Sequence of chain 4.C:
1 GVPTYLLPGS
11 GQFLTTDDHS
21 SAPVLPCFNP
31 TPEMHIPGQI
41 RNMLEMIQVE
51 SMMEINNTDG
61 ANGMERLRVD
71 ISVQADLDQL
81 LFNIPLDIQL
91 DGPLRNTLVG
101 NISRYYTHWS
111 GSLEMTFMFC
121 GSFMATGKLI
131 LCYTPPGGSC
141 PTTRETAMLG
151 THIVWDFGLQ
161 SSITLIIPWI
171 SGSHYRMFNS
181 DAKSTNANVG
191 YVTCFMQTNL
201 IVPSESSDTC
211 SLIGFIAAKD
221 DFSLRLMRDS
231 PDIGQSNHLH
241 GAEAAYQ

Sequence of chain 4.A:
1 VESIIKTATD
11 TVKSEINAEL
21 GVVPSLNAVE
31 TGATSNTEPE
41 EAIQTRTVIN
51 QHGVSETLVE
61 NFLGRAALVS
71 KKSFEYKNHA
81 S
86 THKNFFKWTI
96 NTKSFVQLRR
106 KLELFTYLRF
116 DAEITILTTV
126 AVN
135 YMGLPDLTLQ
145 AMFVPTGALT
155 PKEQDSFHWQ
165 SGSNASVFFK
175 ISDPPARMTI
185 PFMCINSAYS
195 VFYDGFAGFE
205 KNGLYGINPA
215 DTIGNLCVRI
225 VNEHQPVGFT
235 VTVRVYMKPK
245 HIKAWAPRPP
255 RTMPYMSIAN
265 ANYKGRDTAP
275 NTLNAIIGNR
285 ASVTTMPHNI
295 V

Binding-site contacts:
Ligand atom O4 contacts residue ASP232 of chain 4.C at 2.7 Å (salt-bridge).
Ligand atom C10 contacts residue ASN275 of chain 4.A at 3.3 Å.
Ligand atom N5 contacts residue PRO231 of chain 4.C at 2.9 Å (h-bond).
Ligand atom O7 contacts residue ARG270 of chain 4.A at 3.8 Å.
Ligand atom O1B contacts residue ARG104 of chain 4.C at 2.8 Å (salt-bridge).
Ligand atom O3 contacts residue PRO274 of chain 4.A at 3.8 Å.
Ligand atom C4 contacts residue ASP91 of chain 4.C at 3.2 Å.
Ligand atom O3 contacts residue ASP91 of chain 4.C at 4.0 Å.
Ligand atom C5 contacts residue PRO231 of chain 4.C at 3.7 Å (hydrophobic).
Ligand atom C11 contacts residue ILE233 of chain 4.C at 3.8 Å (hydrophobic).
Ligand atom C1 contacts residue ARG104 of chain 4.C at 3.6 Å.
Ligand atom C4 contacts residue ARG104 of chain 4.C at 3.9 Å.
Ligand atom C3 contacts residue PRO274 of chain 4.A at 3.8 Å (hydrophobic).
Ligand atom C3 contacts residue ASP232 of chain 4.C at 4.0 Å.
Ligand atom C4 contacts residue ASN275 of chain 4.A at 3.8 Å.
Ligand atom C3 contacts residue ARG104 of chain 4.C at 3.8 Å.
Ligand atom O4 contacts residue PRO231 of chain 4.C at 3.8 Å.
Ligand atom C4 contacts residue PRO274 of chain 4.A at 4.0 Å (hydrophobic).
Ligand atom C3 contacts residue ARG95 of chain 4.C at 3.9 Å.
Ligand atom O3 contacts residue GLY282 of chain 4.A at 3.4 Å.
Ligand atom O10 contacts residue ASN275 of chain 4.A at 2.9 Å (h-bond).
Ligand atom C11 contacts residue PRO231 of chain 4.C at 3.7 Å (hydrophobic).
Ligand atom O10 contacts residue ARG270 of chain 4.A at 3.3 Å.
Ligand atom C5 contacts residue ASN275 of chain 4.A at 3.6 Å.
Ligand atom N5 contacts residue ASP232 of chain 4.C at 4.1 Å.
Ligand atom O4 contacts residue ASN275 of chain 4.A at 3.0 Å (h-bond).
Ligand atom C3 contacts residue PRO274 of chain 4.A at 4.1 Å (hydrophobic).
Ligand atom C11 contacts residue ASP232 of chain 4.C at 3.8 Å.
Ligand atom C10 contacts residue PRO231 of chain 4.C at 3.8 Å (hydrophobic).
Ligand atom O6 contacts residue ASP91 of chain 4.C at 3.1 Å.
Ligand atom C4 contacts residue ASP232 of chain 4.C at 3.5 Å.
Ligand atom O6 contacts residue PRO274 of chain 4.A at 3.7 Å.
Ligand atom C4 contacts residue PRO231 of chain 4.C at 3.5 Å (hydrophobic).
Ligand atom O4 contacts residue ASP91 of chain 4.C at 2.7 Å (salt-bridge).
Ligand atom C5 contacts residue PRO274 of chain 4.A at 4.0 Å (hydrophobic).
Ligand atom C11 contacts residue GLY234 of chain 4.C at 3.8 Å.
Ligand atom O4 contacts residue ARG95 of chain 4.C at 3.6 Å (salt-bridge).
Ligand atom O7 contacts residue PRO274 of chain 4.A at 3.4 Å.
Ligand atom C6 contacts residue ASP91 of chain 4.C at 3.8 Å.
Ligand atom N5 contacts residue ASN275 of chain 4.A at 3.6 Å (h-bond).

A small-molecule ligand and the protein it binds are described below.
Small molecule (SMILES): CC(=O)N[C@H]1[C@H]([C@H](O)[C@H](O)CO)O[C@@](OC[C@H]2O[C@@H](O[C@H]3[C@H](O)[C@@H](O)[C@H](O)O[C@@H]3CO)[C@H](O)[C@@H](O)[C@H]2O)(C(=O)O)C[C@@H]1O